Sequence of chain 1.E:
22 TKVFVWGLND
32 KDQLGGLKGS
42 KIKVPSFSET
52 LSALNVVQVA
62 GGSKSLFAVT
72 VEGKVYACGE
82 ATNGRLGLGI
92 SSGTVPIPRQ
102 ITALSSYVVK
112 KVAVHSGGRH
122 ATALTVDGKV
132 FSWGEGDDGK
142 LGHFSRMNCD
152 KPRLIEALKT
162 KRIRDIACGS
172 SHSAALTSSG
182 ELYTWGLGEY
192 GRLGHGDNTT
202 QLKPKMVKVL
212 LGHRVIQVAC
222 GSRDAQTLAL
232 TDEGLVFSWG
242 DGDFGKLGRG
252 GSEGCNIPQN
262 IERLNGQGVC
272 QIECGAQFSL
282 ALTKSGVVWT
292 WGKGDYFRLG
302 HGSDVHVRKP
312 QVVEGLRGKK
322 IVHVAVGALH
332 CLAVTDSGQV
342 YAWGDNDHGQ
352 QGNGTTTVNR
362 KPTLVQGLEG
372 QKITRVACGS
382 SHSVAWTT

Binding-site contacts:
Ligand atom CG contacts residue ARG224 of chain 1.E at 3.1 Å.
Ligand atom O contacts residue ASP31 of chain 1.E at 3.4 Å (salt-bridge).
Ligand atom CE contacts residue ASP348 of chain 1.E at 3.3 Å.
Ligand atom NZ contacts residue ASP346 of chain 1.E at 3.8 Å.
Ligand atom CG contacts residue LEU330 of chain 1.E at 3.8 Å (hydrophobic).
Ligand atom OD2 contacts residue TYR297 of chain 1.E at 3.2 Å.
Ligand atom OD1 contacts residue SER381 of chain 1.E at 3.8 Å.
Ligand atom OD2 contacts residue ALA277 of chain 1.E at 3.4 Å.
Ligand atom CG contacts residue ALA277 of chain 1.E at 3.5 Å (hydrophobic).
Ligand atom OD2 contacts residue SER41 of chain 1.E at 3.7 Å.
Ligand atom CB contacts residue LYS42 of chain 1.E at 3.8 Å.
Ligand atom CG contacts residue SER382 of chain 1.E at 3.1 Å.
Ligand atom CA contacts residue ARG224 of chain 1.E at 3.6 Å.
Ligand atom O contacts residue ARG224 of chain 1.E at 2.9 Å (salt-bridge).
Ligand atom CD contacts residue ASP348 of chain 1.E at 3.4 Å.
Ligand atom OE1 contacts residue ARG224 of chain 1.E at 3.6 Å.
Ligand atom NZ contacts residue ASP348 of chain 1.E at 2.6 Å (salt-bridge).
Ligand atom CB contacts residue HIS349 of chain 1.E at 3.7 Å.
Ligand atom OD2 contacts residue LYS294 of chain 1.E at 2.9 Å (salt-bridge).
Ligand atom OD2 contacts residue SER382 of chain 1.E at 2.6 Å (h-bond).
Ligand atom OD2 contacts residue SER381 of chain 1.E at 2.4 Å (h-bond).
Ligand atom N contacts residue ARG224 of chain 1.E at 3.5 Å (salt-bridge).
Ligand atom C contacts residue HIS349 of chain 1.E at 3.7 Å.
Ligand atom CB contacts residue TYR297 of chain 1.E at 3.3 Å (hydrophobic).
Ligand atom N contacts residue TYR297 of chain 1.E at 3.3 Å (h-bond).
Ligand atom O contacts residue HIS349 of chain 1.E at 3.2 Å (h-bond).
Ligand atom OD1 contacts residue SER41 of chain 1.E at 3.8 Å.
Ligand atom CE contacts residue TYR297 of chain 1.E at 3.7 Å (hydrophobic).
Ligand atom CA contacts residue TYR297 of chain 1.E at 3.6 Å (hydrophobic).
Ligand atom CG contacts residue SER381 of chain 1.E at 3.4 Å.
Ligand atom OD2 contacts residue LYS42 of chain 1.E at 2.6 Å (salt-bridge).
Ligand atom C contacts residue ARG224 of chain 1.E at 3.2 Å.
Ligand atom CB contacts residue SER382 of chain 1.E at 3.2 Å.
Ligand atom CB contacts residue ARG224 of chain 1.E at 3.8 Å.
Ligand atom CG contacts residue TYR297 of chain 1.E at 3.7 Å (hydrophobic).
Ligand atom OD1 contacts residue ARG224 of chain 1.E at 2.3 Å (salt-bridge).
Ligand atom O contacts residue ALA329 of chain 1.E at 3.5 Å.
Ligand atom O contacts residue LYS65 of chain 1.E at 3.4 Å (salt-bridge).
Ligand atom OD2 contacts residue ARG299 of chain 1.E at 3.5 Å (salt-bridge).
Ligand atom CG contacts residue LYS42 of chain 1.E at 3.5 Å.

The protein below binds the small molecule below.
Small molecule (SMILES): NCCCC[C@H](NC(=O)[C@H](CC(=O)O)NC(=O)[C@H](CCC(=O)O)NC(=O)[C@@H](N)CC(=O)O)C(=O)N[C@@H](CC(=O)O)C(=O)N[C@@H](CCC(=O)O)C(=O)N[C@H](C=O)CC(=O)O